Binding-site contacts:
Ligand atom N2 contacts residue ASN85 of chain 1.A at 3.0 Å (h-bond).
Ligand atom C6 contacts residue GLN63 of chain 1.A at 3.5 Å.
Ligand atom C3 contacts residue GLN63 of chain 1.A at 3.4 Å.
Ligand atom O4 contacts residue GLN63 of chain 1.A at 4.2 Å.
Ligand atom C4 contacts residue ASN85 of chain 1.A at 4.2 Å.
Ligand atom C4 contacts residue ASN85 of chain 1.A at 4.4 Å.
Ligand atom C7 contacts residue GLN63 of chain 1.A at 3.9 Å.
Ligand atom C7 contacts residue ASN85 of chain 1.A at 3.6 Å.
Ligand atom C8 contacts residue GLN83 of chain 1.A at 3.5 Å.
Ligand atom C5 contacts residue ASN85 of chain 1.A at 3.7 Å.
Ligand atom O4 contacts residue THR60 of chain 1.A at 3.6 Å.
Ligand atom C6 contacts residue THR60 of chain 1.A at 3.5 Å.
Ligand atom C5 contacts residue GLN63 of chain 1.A at 4.5 Å.
Ligand atom N2 contacts residue GLN63 of chain 1.A at 2.9 Å (h-bond).
Ligand atom O7 contacts residue HIS177 of chain 1.A at 3.4 Å (h-bond).
Ligand atom O7 contacts residue ASN85 of chain 1.A at 3.9 Å.
Ligand atom O5 contacts residue ASN85 of chain 1.A at 2.3 Å (h-bond).
Ligand atom N2 contacts residue GLN83 of chain 1.A at 3.7 Å.
Ligand atom C3 contacts residue SER88 of chain 1.A at 3.9 Å.
Ligand atom C8 contacts residue GLN63 of chain 1.A at 4.0 Å.
Ligand atom C7 contacts residue GLN83 of chain 1.A at 4.0 Å.
Ligand atom C6 contacts residue ASN85 of chain 1.A at 4.2 Å.
Ligand atom C3 contacts residue ASN85 of chain 1.A at 3.8 Å.
Ligand atom O2 contacts residue SER88 of chain 1.A at 4.1 Å.
Ligand atom C4 contacts residue SER88 of chain 1.A at 4.3 Å.
Ligand atom C2 contacts residue ASN85 of chain 1.A at 2.5 Å.
Ligand atom O3 contacts residue SER88 of chain 1.A at 3.7 Å.
Ligand atom C2 contacts residue GLN63 of chain 1.A at 3.6 Å.
Ligand atom C1 contacts residue ASN85 of chain 1.A at 1.4 Å.
Ligand atom O3 contacts residue GLN63 of chain 1.A at 3.8 Å.
Ligand atom C5 contacts residue ASN85 of chain 1.A at 3.9 Å.
Ligand atom C1 contacts residue GLN63 of chain 1.A at 3.9 Å.

The protein below binds the small molecule below.
Small molecule (SMILES): CC(=O)N[C@H]1[C@H](O[C@H]2[C@H](O)[C@@H](NC(C)=O)CO[C@@H]2CO[C@@H]2O[C@@H](C)[C@@H](O)[C@@H](O)[C@@H]2O)O[C@H](CO)[C@@H](O)[C@@H]1O

Sequence of chain 1.A:
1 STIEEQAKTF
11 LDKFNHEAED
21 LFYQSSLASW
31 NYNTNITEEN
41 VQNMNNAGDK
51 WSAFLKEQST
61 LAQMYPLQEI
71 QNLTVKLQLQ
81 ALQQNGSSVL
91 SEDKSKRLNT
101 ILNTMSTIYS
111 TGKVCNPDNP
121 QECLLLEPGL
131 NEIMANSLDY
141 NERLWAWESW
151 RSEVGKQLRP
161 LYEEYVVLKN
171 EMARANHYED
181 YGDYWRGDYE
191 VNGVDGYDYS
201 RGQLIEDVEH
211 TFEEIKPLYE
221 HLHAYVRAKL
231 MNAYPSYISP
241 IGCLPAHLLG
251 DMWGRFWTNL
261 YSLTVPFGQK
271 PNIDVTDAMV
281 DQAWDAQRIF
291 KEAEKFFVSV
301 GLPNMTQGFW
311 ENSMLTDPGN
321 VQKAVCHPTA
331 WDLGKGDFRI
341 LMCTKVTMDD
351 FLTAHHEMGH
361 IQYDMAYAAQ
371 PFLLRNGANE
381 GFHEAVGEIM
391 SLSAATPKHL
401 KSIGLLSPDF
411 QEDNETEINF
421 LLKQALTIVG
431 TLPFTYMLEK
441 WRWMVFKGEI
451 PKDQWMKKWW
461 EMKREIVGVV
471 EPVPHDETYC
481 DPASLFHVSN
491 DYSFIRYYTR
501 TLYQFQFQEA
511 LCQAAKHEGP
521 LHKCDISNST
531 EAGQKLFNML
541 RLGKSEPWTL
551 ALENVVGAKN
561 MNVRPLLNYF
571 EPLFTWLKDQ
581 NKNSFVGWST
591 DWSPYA